This protein binds this small molecule.
Small molecule (SMILES): Nc1ncnc2c1ncn2[C@@H]1O[C@H](CO[P](=O)(O)O[P](=O)(O)NP(=O)(O)O)[C@@H](O)[C@H]1O

Sequence of chain 1.F:
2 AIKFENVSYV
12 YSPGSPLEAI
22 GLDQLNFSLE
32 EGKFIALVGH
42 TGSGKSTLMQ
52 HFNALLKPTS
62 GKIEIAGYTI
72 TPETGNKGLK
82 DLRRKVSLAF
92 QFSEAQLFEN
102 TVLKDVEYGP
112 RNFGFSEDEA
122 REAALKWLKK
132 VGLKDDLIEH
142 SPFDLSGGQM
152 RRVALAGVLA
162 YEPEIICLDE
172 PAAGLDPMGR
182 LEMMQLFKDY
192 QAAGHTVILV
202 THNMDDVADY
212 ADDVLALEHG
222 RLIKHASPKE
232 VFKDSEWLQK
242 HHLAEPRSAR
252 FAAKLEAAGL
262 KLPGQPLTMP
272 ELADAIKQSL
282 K

Binding-site contacts:
Ligand atom N3B contacts residue SER47 of chain 1.F at 3.4 Å (h-bond).
Ligand atom O5' contacts residue GLY43 of chain 1.F at 3.8 Å.
Ligand atom O2G contacts residue SER47 of chain 1.F at 2.9 Å (h-bond).
Ligand atom O2B contacts residue GLY43 of chain 1.F at 2.6 Å (h-bond).
Ligand atom PG contacts residue SER47 of chain 1.F at 3.0 Å.
Ligand atom O2B contacts residue THR42 of chain 1.F at 3.4 Å.
Ligand atom PA contacts residue SER47 of chain 1.F at 3.8 Å.
Ligand atom O2B contacts residue LYS46 of chain 1.F at 2.9 Å (salt-bridge).
Ligand atom O1G contacts residue GLN92 of chain 1.F at 3.7 Å.
Ligand atom C6 contacts residue TYR12 of chain 1.F at 3.8 Å (hydrophobic).
Ligand atom PB contacts residue LYS46 of chain 1.F at 3.3 Å.
Ligand atom O1A contacts residue GLY45 of chain 1.F at 3.2 Å.
Ligand atom O3G contacts residue GLN92 of chain 1.F at 3.8 Å.
Ligand atom O5' contacts residue GLY45 of chain 1.F at 3.2 Å (h-bond).
Ligand atom PG contacts residue ASP170 of chain 1.F at 3.8 Å.
Ligand atom O2B contacts residue HIS41 of chain 1.F at 3.8 Å.
Ligand atom O2A contacts residue THR48 of chain 1.F at 3.9 Å.
Ligand atom N1 contacts residue TYR12 of chain 1.F at 3.6 Å.
Ligand atom N3B contacts residue LYS46 of chain 1.F at 3.0 Å (salt-bridge).
Ligand atom C5 contacts residue TYR12 of chain 1.F at 3.8 Å (hydrophobic).
Ligand atom O3A contacts residue GLY43 of chain 1.F at 3.8 Å.
Ligand atom O1A contacts residue SER47 of chain 1.F at 2.6 Å (h-bond).
Ligand atom O1G contacts residue LYS46 of chain 1.F at 3.9 Å.
Ligand atom C2 contacts residue TYR12 of chain 1.F at 3.5 Å (hydrophobic).
Ligand atom C4 contacts residue TYR12 of chain 1.F at 3.7 Å (hydrophobic).
Ligand atom O3G contacts residue SER47 of chain 1.F at 2.3 Å (h-bond).
Ligand atom O1B contacts residue LYS46 of chain 1.F at 3.6 Å.
Ligand atom N3 contacts residue TYR12 of chain 1.F at 3.5 Å.
Ligand atom O1A contacts residue LYS46 of chain 1.F at 2.8 Å (salt-bridge).
Ligand atom O2A contacts residue SER47 of chain 1.F at 3.2 Å.
Ligand atom O3G contacts residue ASP170 of chain 1.F at 2.4 Å (salt-bridge).
Ligand atom N9 contacts residue TYR12 of chain 1.F at 3.7 Å.
Ligand atom O3' contacts residue GLY43 of chain 1.F at 3.5 Å (h-bond).
Ligand atom PA contacts residue GLY45 of chain 1.F at 3.8 Å.
Ligand atom O1B contacts residue THR42 of chain 1.F at 2.9 Å (h-bond).
Ligand atom O2B contacts residue SER44 of chain 1.F at 3.1 Å (h-bond).
Ligand atom O4' contacts residue TYR12 of chain 1.F at 3.5 Å.
Ligand atom O1B contacts residue GLY43 of chain 1.F at 3.4 Å (h-bond).
Ligand atom N3 contacts residue ALA20 of chain 1.F at 3.8 Å.
Ligand atom PB contacts residue GLY43 of chain 1.F at 3.4 Å.